Sequence of chain 1.B:
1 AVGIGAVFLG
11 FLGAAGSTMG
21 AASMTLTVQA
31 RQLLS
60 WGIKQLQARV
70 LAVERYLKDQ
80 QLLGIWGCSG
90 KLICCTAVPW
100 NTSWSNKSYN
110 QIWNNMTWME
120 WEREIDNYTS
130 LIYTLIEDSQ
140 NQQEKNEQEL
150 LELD

Binding-site contacts:
Ligand atom C2 contacts residue ASN114 of chain 1.B at 2.5 Å.
Ligand atom C3 contacts residue ASN114 of chain 1.B at 3.8 Å.
Ligand atom O7 contacts residue ASN114 of chain 1.B at 3.4 Å (h-bond).
Ligand atom C1 contacts residue ASN114 of chain 1.B at 1.5 Å.
Ligand atom N2 contacts residue ASN114 of chain 1.B at 2.9 Å (h-bond).
Ligand atom C7 contacts residue ASN114 of chain 1.B at 3.0 Å.
Ligand atom O5 contacts residue ASN114 of chain 1.B at 2.5 Å (h-bond).
Ligand atom C8 contacts residue ASN114 of chain 1.B at 2.9 Å.
Ligand atom C8 contacts residue MET115 of chain 1.B at 3.8 Å (hydrophobic).
Ligand atom C5 contacts residue ASN114 of chain 1.B at 3.7 Å.
Ligand atom C4 contacts residue ASN114 of chain 1.B at 4.3 Å.
Ligand atom C8 contacts residue GLU119 of chain 1.B at 3.9 Å.

The small molecule below binds the protein below.
Small molecule (SMILES): CC(=O)N[C@@H]1[C@@H](O)[C@H](O)[C@@H](CO)O[C@H]1O